A protein and the small-molecule ligand that binds it are described below.
Small molecule (SMILES): CC(=O)N[C@@H]1[C@@H](O)[C@H](O)[C@@H](CO)O[C@H]1O

Sequence of chain 1.A:
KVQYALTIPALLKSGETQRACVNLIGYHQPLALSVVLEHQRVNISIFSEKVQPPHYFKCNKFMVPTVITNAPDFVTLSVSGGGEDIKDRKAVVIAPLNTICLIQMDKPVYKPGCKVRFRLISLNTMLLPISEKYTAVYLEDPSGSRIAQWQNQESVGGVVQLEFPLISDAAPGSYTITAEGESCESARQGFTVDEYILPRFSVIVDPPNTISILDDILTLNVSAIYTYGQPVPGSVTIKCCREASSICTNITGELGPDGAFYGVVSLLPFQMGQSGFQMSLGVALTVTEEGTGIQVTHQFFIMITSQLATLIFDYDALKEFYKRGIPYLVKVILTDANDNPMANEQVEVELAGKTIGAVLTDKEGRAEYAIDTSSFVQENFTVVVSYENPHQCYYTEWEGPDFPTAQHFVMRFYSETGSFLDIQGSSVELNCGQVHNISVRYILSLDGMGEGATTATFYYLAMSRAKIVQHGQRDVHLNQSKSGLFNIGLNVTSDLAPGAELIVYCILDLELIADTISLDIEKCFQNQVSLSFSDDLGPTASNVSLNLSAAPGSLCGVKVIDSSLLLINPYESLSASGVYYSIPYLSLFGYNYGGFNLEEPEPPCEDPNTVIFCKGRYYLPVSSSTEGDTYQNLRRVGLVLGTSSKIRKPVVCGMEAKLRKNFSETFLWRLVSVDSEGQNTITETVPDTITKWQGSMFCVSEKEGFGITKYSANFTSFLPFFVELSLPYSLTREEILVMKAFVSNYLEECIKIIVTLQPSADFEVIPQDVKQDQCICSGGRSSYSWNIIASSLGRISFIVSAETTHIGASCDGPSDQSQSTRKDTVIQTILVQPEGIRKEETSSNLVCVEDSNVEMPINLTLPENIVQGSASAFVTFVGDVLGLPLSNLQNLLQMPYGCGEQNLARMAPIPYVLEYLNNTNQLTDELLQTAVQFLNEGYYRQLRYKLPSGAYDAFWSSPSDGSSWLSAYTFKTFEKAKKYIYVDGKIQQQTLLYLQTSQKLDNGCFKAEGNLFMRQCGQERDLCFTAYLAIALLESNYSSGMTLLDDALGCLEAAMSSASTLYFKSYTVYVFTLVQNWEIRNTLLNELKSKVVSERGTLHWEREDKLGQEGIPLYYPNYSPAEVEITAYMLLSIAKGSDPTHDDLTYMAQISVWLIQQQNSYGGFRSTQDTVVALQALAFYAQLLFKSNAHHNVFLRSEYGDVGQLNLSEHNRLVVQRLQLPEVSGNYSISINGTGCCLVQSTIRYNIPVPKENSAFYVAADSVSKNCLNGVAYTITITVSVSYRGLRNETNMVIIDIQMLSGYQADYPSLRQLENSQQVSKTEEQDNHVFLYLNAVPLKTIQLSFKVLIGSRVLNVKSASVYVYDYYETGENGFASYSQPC

Binding-site contacts:
Ligand atom O3 contacts residue ASN578 of chain 1.A at 3.9 Å.
Ligand atom C1 contacts residue ASN578 of chain 1.A at 1.4 Å.
Ligand atom C7 contacts residue ASN578 of chain 1.A at 4.2 Å.
Ligand atom O7 contacts residue THR744 of chain 1.A at 4.2 Å.
Ligand atom C4 contacts residue ASN578 of chain 1.A at 4.2 Å.
Ligand atom O5 contacts residue ASN578 of chain 1.A at 2.4 Å (h-bond).
Ligand atom C3 contacts residue ASN578 of chain 1.A at 3.8 Å.
Ligand atom C2 contacts residue ASN578 of chain 1.A at 2.5 Å.
Ligand atom O6 contacts residue ASN578 of chain 1.A at 4.2 Å.
Ligand atom C5 contacts residue ASN578 of chain 1.A at 3.6 Å.
Ligand atom N2 contacts residue ASN578 of chain 1.A at 3.1 Å (h-bond).